The small molecule below binds the protein below.
Small molecule (SMILES): O=C(N[C@@H](CO)[C@@H](O)c1ccc([N+](=O)[O-])cc1)C(Cl)Cl

Binding-site contacts:
Ligand atom O2 contacts residue ALA66 of chain 1.B at 4.4 Å.
Ligand atom C1 contacts residue ARG70 of chain 1.B at 4.2 Å.
Ligand atom N9 contacts residue LYS74 of chain 1.B at 3.8 Å.
Ligand atom O9B contacts residue ARG70 of chain 1.B at 3.1 Å.
Ligand atom C6 contacts residue ARG70 of chain 1.B at 3.5 Å.
Ligand atom C5 contacts residue ARG70 of chain 1.B at 3.9 Å.
Ligand atom C10 contacts residue ARG70 of chain 1.B at 3.2 Å.
Ligand atom O9A contacts residue ARG70 of chain 1.B at 2.9 Å (salt-bridge).
Ligand atom O2 contacts residue ARG70 of chain 1.B at 3.4 Å.
Ligand atom C9 contacts residue ARG70 of chain 1.B at 3.4 Å.
Ligand atom C11 contacts residue ARG70 of chain 1.B at 3.7 Å.
Ligand atom O9A contacts residue LYS74 of chain 1.B at 2.7 Å (salt-bridge).
Ligand atom C7 contacts residue ARG70 of chain 1.B at 3.6 Å.
Ligand atom C7 contacts residue LYS74 of chain 1.B at 3.4 Å.
Ligand atom C2 contacts residue ARG70 of chain 1.B at 3.6 Å.
Ligand atom C8 contacts residue ARG70 of chain 1.B at 3.4 Å.
Ligand atom C8 contacts residue LYS74 of chain 1.B at 3.0 Å.
Ligand atom N2 contacts residue ARG70 of chain 1.B at 4.0 Å.
Ligand atom C3 contacts residue ARG70 of chain 1.B at 4.3 Å.
Ligand atom C9 contacts residue LYS74 of chain 1.B at 3.7 Å.
Ligand atom N9 contacts residue ARG70 of chain 1.B at 3.5 Å (salt-bridge).
Ligand atom CL2 contacts residue ARG70 of chain 1.B at 2.9 Å.

Sequence of chain 1.B:
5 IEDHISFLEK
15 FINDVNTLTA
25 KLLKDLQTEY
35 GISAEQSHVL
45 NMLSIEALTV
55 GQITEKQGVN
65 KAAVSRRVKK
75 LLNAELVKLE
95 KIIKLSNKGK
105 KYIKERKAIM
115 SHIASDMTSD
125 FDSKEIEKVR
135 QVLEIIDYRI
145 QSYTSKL